A small-molecule ligand and the protein it binds are described below.
Small molecule (SMILES): COC(=O)N[C@]1(C(N)=O)O[C@H](CO)[C@@H](O)[C@H](O)[C@H]1O

Sequence of chain 2.A:
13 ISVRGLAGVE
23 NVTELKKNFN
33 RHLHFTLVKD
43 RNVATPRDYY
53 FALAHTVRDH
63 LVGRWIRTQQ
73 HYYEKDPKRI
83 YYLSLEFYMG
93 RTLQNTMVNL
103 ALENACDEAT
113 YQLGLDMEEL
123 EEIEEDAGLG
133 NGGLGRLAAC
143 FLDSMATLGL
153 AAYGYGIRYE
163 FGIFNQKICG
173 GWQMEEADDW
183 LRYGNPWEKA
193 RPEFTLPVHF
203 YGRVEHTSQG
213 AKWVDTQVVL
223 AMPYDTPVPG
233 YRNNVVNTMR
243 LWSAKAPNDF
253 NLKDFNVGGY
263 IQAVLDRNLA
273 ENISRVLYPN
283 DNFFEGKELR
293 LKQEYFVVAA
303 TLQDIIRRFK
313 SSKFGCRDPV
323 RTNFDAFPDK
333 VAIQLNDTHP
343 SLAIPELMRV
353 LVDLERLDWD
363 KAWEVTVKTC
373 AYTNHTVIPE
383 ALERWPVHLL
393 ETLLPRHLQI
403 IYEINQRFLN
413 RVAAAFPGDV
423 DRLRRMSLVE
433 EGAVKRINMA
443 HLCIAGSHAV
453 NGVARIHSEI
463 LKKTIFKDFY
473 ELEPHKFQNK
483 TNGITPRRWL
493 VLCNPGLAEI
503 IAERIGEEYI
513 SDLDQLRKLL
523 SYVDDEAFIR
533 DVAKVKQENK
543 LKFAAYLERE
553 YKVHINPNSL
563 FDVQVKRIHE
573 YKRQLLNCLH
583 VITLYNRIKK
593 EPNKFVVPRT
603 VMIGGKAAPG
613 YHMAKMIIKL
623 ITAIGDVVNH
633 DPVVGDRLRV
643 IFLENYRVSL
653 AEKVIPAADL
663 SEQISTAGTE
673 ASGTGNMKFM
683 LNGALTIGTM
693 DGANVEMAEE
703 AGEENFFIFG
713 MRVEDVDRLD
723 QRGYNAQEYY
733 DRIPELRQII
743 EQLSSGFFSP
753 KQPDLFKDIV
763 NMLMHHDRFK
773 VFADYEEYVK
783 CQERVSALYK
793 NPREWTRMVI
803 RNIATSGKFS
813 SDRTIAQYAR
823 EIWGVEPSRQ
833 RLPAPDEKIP

Binding-site contacts:
Ligand atom C6 contacts residue HIS377 of chain 2.A at 3.6 Å.
Ligand atom O6 contacts residue ASN484 of chain 2.A at 3.0 Å (h-bond).
Ligand atom O2 contacts residue GLU672 of chain 2.A at 2.9 Å (salt-bridge).
Ligand atom O5 contacts residue HIS377 of chain 2.A at 3.7 Å.
Ligand atom O4 contacts residue ASN484 of chain 2.A at 3.6 Å (h-bond).
Ligand atom C2 contacts residue HIS377 of chain 2.A at 3.5 Å.
Ligand atom C3 contacts residue GLU672 of chain 2.A at 3.2 Å.
Ligand atom N2 contacts residue ASN284 of chain 2.A at 3.7 Å.
Ligand atom C8 contacts residue ASN284 of chain 2.A at 3.6 Å.
Ligand atom O2 contacts residue TYR573 of chain 2.A at 3.0 Å (h-bond).
Ligand atom C4 contacts residue GLY675 of chain 2.A at 3.5 Å.
Ligand atom C6 contacts residue ASN484 of chain 2.A at 3.4 Å.
Ligand atom C7 contacts residue HIS377 of chain 2.A at 3.4 Å.
Ligand atom C3 contacts residue GLY675 of chain 2.A at 3.6 Å.
Ligand atom O4 contacts residue GLY675 of chain 2.A at 2.6 Å (h-bond).
Ligand atom C8 contacts residue THR378 of chain 2.A at 3.7 Å.
Ligand atom O8 contacts residue HIS377 of chain 2.A at 3.2 Å.
Ligand atom O8 contacts residue THR378 of chain 2.A at 3.3 Å.
Ligand atom C6 contacts residue LEU136 of chain 2.A at 3.8 Å (hydrophobic).
Ligand atom C2 contacts residue GLU672 of chain 2.A at 3.6 Å.
Ligand atom O2 contacts residue ASN284 of chain 2.A at 3.0 Å (h-bond).
Ligand atom O4 contacts residue SER674 of chain 2.A at 3.7 Å.
Ligand atom C8 contacts residue ASP339 of chain 2.A at 2.6 Å.
Ligand atom O9 contacts residue LEU136 of chain 2.A at 2.8 Å (h-bond).
Ligand atom O6 contacts residue HIS377 of chain 2.A at 2.7 Å (h-bond).
Ligand atom O3 contacts residue GLY675 of chain 2.A at 2.9 Å (h-bond).
Ligand atom C1 contacts residue HIS377 of chain 2.A at 3.7 Å.
Ligand atom O9 contacts residue GLY135 of chain 2.A at 3.0 Å.
Ligand atom N1 contacts residue ASN284 of chain 2.A at 3.1 Å (h-bond).
Ligand atom C5 contacts residue LEU136 of chain 2.A at 3.8 Å (hydrophobic).
Ligand atom O3 contacts residue GLU672 of chain 2.A at 2.6 Å (salt-bridge).
Ligand atom O8 contacts residue ASN284 of chain 2.A at 2.9 Å (h-bond).
Ligand atom N2 contacts residue HIS377 of chain 2.A at 2.9 Å (h-bond).
Ligand atom N1 contacts residue ASP283 of chain 2.A at 3.5 Å (salt-bridge).
Ligand atom O3 contacts residue ALA673 of chain 2.A at 3.4 Å (h-bond).
Ligand atom C6 contacts residue GLY135 of chain 2.A at 3.8 Å.
Ligand atom O5 contacts residue LEU136 of chain 2.A at 3.8 Å.
Ligand atom O7 contacts residue LEU136 of chain 2.A at 3.5 Å.
Ligand atom O3 contacts residue SER674 of chain 2.A at 2.9 Å (h-bond).
Ligand atom C7 contacts residue ASN284 of chain 2.A at 3.3 Å.